Binding-site contacts:
Ligand atom C contacts residue ALA2 of chain 1.E at 4.0 Å (hydrophobic).
Ligand atom CB contacts residue VAL4 of chain 1.E at 4.4 Å (hydrophobic).
Ligand atom C contacts residue ALA2 of chain 1.E at 3.5 Å (hydrophobic).
Ligand atom C contacts residue VAL4 of chain 1.E at 4.0 Å (hydrophobic).
Ligand atom CA contacts residue VAL4 of chain 1.E at 3.3 Å (hydrophobic).
Ligand atom CB contacts residue GLN3 of chain 1.E at 3.7 Å.
Ligand atom CA contacts residue ALA2 of chain 1.E at 3.3 Å (hydrophobic).
Ligand atom C contacts residue VAL4 of chain 1.E at 3.5 Å (hydrophobic).
Ligand atom N contacts residue VAL4 of chain 1.E at 4.3 Å.
Ligand atom CG1 contacts residue GLN3 of chain 1.E at 3.3 Å.
Ligand atom CG2 contacts residue GLN3 of chain 1.E at 3.5 Å.
Ligand atom OE2 contacts residue VAL4 of chain 1.E at 3.7 Å.
Ligand atom CB contacts residue ALA2 of chain 1.E at 4.4 Å (hydrophobic).
Ligand atom CB contacts residue ALA2 of chain 1.E at 3.3 Å (hydrophobic).
Ligand atom CB contacts residue VAL4 of chain 1.E at 4.0 Å (hydrophobic).
Ligand atom OE1 contacts residue ASN25 of chain 1.E at 4.2 Å.
Ligand atom CB contacts residue GLN3 of chain 1.E at 4.0 Å.
Ligand atom CG contacts residue VAL4 of chain 1.E at 4.4 Å (hydrophobic).
Ligand atom CG2 contacts residue ALA2 of chain 1.E at 4.0 Å (hydrophobic).
Ligand atom O contacts residue VAL4 of chain 1.E at 3.2 Å (h-bond).
Ligand atom CA contacts residue GLN3 of chain 1.E at 4.5 Å.
Ligand atom CA contacts residue VAL4 of chain 1.E at 4.1 Å (hydrophobic).
Ligand atom OG contacts residue GLN3 of chain 1.E at 3.3 Å (h-bond).
Ligand atom O contacts residue GLN3 of chain 1.E at 2.9 Å (h-bond).
Ligand atom OE1 contacts residue VAL4 of chain 1.E at 3.6 Å.
Ligand atom N contacts residue ALA2 of chain 1.E at 2.8 Å (h-bond).
Ligand atom O contacts residue VAL4 of chain 1.E at 4.4 Å.
Ligand atom O contacts residue ALA2 of chain 1.E at 4.0 Å.
Ligand atom N contacts residue VAL4 of chain 1.E at 3.1 Å (h-bond).
Ligand atom CG1 contacts residue ALA2 of chain 1.E at 4.5 Å (hydrophobic).
Ligand atom CD contacts residue VAL4 of chain 1.E at 3.6 Å (hydrophobic).
Ligand atom C contacts residue GLN3 of chain 1.E at 3.9 Å.
Ligand atom CG2 contacts residue VAL4 of chain 1.E at 3.4 Å (hydrophobic).
Ligand atom CA contacts residue ALA2 of chain 1.E at 3.9 Å (hydrophobic).
Ligand atom N contacts residue GLN3 of chain 1.E at 4.5 Å.
Ligand atom CG2 contacts residue SER5 of chain 1.E at 3.4 Å.

Sequence of chain 1.E:
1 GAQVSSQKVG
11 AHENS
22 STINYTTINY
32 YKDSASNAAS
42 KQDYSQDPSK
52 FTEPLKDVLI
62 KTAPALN

This small molecule binds to this protein.
Small molecule (SMILES): CC[C@H](C)[C@H](N)C(=O)N[C@@H](CO)C(=O)N[C@@H](CCC(=O)O)C(=O)N[C@H](C=O)C(C)C